Sequence of chain 40.E:
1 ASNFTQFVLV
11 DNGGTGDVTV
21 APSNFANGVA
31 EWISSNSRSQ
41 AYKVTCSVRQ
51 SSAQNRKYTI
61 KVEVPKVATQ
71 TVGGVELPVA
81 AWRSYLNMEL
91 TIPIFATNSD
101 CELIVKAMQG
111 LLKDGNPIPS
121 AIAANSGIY

Binding-site contacts:
Ligand atom O3' contacts residue ARG49 of chain 40.E at 3.4 Å (salt-bridge).
Ligand atom OP2 contacts residue SER51 of chain 40.E at 3.4 Å (h-bond).
Ligand atom N9 contacts residue LYS61 of chain 59.E at 3.3 Å (salt-bridge).
Ligand atom C2' contacts residue GLU63 of chain 59.E at 3.5 Å.
Ligand atom C8 contacts residue LYS61 of chain 59.E at 3.4 Å.
Ligand atom P contacts residue SER51 of chain 40.E at 3.5 Å.
Ligand atom OP1 contacts residue SER52 of chain 40.E at 3.2 Å.
Ligand atom C5 contacts residue THR45 of chain 59.E at 3.2 Å.
Ligand atom C4' contacts residue TYR85 of chain 59.E at 3.2 Å (hydrophobic).
Ligand atom OP2 contacts residue ASN55 of chain 40.E at 3.4 Å (h-bond).
Ligand atom OP2 contacts residue LYS43 of chain 59.E at 2.7 Å (salt-bridge).
Ligand atom O2 contacts residue ASN87 of chain 59.E at 3.3 Å (h-bond).
Ligand atom N6 contacts residue CYS46 of chain 59.E at 3.3 Å (h-bond).
Ligand atom C3' contacts residue TYR85 of chain 59.E at 3.4 Å (hydrophobic).
Ligand atom OP2 contacts residue LYS57 of chain 40.E at 2.6 Å (salt-bridge).
Ligand atom O4' contacts residue LYS61 of chain 59.E at 2.8 Å (salt-bridge).
Ligand atom N3 contacts residue TYR85 of chain 59.E at 3.5 Å.
Ligand atom N6 contacts residue THR59 of chain 59.E at 2.8 Å (h-bond).
Ligand atom C4 contacts residue TYR85 of chain 59.E at 3.6 Å (hydrophobic).
Ligand atom C5' contacts residue SER51 of chain 40.E at 3.3 Å.
Ligand atom OP2 contacts residue TYR85 of chain 59.E at 2.7 Å (h-bond).
Ligand atom OP1 contacts residue ARG49 of chain 40.E at 2.5 Å (salt-bridge).
Ligand atom N7 contacts residue LYS61 of chain 59.E at 3.3 Å.
Ligand atom N1 contacts residue SER47 of chain 59.E at 2.9 Å (h-bond).
Ligand atom C5' contacts residue ARG49 of chain 40.E at 3.5 Å.
Ligand atom C5' contacts residue TYR85 of chain 59.E at 2.9 Å (hydrophobic).
Ligand atom N6 contacts residue THR45 of chain 59.E at 2.7 Å (h-bond).
Ligand atom OP1 contacts residue SER51 of chain 40.E at 2.9 Å (h-bond).
Ligand atom C2' contacts residue TYR85 of chain 59.E at 3.4 Å (hydrophobic).
Ligand atom O2' contacts residue TYR85 of chain 59.E at 3.4 Å.
Ligand atom C6 contacts residue THR45 of chain 59.E at 3.3 Å.
Ligand atom O2' contacts residue GLU63 of chain 59.E at 3.2 Å (salt-bridge).
Ligand atom N1 contacts residue TYR85 of chain 59.E at 3.5 Å.
Ligand atom C2 contacts residue SER47 of chain 59.E at 3.2 Å.
Ligand atom OP1 contacts residue ASN55 of chain 40.E at 2.8 Å (h-bond).
Ligand atom P contacts residue ARG49 of chain 40.E at 3.0 Å.
Ligand atom O3' contacts residue SER51 of chain 40.E at 3.3 Å (h-bond).
Ligand atom N7 contacts residue THR45 of chain 59.E at 2.6 Å (h-bond).
Ligand atom OP2 contacts residue ARG49 of chain 40.E at 2.3 Å (salt-bridge).
Ligand atom OP1 contacts residue SER51 of chain 40.E at 3.5 Å.

This protein binds this small molecule.
Small molecule (SMILES): Nc1ccn([C@@H]2O[C@H](CO[P](=O)(O)O[C@H]3[C@@H](O)[C@H](n4ccc(N)nc4=O)O[C@@H]3CO[P](=O)(O)O[C@H]3[C@@H](O)[C@H](n4cnc5c(N)ncnc54)O[C@@H]3CO[P](=O)(O)O[C@H]3[C@@H](O)[C@H](n4ccc(N)nc4=O)O[C@@H]3CO[P](=O)(O)O[C@H]3[C@@H](O)[C@H](n4ccc(=O)[nH]c4=O)O[C@@H]3CO[P](=O)(O)O[C@H]3[C@@H](O)[C@H](n4cnc5c(N)ncnc54)O[C@@H]3CO[P](=O)(O)O[C@H]3[C@@H](O)[C@H](n4cnc5c(=O)nc(N)[nH]c54)O[C@@H]3CO[P](=O)(O)O[C@H]3[C@@H](O)[C@H](n4cnc5c(=O)nc(N)[nH]c54)O[C@@H]3CO)[C@@H](O)[C@H]2O)c(=O)n1

Sequence of chain 59.E:
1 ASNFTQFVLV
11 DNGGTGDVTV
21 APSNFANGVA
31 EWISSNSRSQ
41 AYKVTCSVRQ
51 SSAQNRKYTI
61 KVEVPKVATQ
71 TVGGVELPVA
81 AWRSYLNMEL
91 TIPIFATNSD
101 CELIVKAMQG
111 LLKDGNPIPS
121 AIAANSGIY